The small molecule below binds the protein below.
Small molecule (SMILES): CC(=O)N[C@H]1[C@H](O[C@H]2[C@H](O)[C@@H](NC(C)=O)CO[C@@H]2CO)O[C@H](CO)[C@@H](O)[C@@H]1O

Sequence of chain 1.C:
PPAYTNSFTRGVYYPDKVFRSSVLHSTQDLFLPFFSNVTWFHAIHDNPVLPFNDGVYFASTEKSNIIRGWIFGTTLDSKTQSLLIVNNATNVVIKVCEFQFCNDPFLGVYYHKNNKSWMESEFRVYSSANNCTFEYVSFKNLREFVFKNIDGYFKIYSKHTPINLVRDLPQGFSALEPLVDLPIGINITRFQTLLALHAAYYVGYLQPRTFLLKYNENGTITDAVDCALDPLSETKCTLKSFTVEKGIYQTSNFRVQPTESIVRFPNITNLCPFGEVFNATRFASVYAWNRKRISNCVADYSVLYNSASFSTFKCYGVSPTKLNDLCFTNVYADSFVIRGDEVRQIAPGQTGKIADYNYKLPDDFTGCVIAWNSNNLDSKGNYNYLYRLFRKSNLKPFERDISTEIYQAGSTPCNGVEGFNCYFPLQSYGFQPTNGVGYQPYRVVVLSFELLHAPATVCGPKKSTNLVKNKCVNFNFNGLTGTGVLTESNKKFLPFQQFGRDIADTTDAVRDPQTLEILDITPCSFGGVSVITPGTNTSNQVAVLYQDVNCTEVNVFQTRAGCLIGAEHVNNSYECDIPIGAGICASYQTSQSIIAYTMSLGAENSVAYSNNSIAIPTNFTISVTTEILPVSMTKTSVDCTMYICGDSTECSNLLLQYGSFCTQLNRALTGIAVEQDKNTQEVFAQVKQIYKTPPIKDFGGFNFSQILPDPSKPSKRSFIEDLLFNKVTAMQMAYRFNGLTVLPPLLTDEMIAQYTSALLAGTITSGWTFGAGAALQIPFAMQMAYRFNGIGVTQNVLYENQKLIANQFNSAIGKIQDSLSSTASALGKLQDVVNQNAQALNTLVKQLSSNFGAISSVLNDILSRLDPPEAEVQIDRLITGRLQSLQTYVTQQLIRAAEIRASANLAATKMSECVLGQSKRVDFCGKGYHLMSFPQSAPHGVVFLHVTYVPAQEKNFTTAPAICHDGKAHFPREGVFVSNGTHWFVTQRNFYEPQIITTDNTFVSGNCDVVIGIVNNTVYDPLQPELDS

Binding-site contacts:
Ligand atom C7 contacts residue LEU922 of chain 1.C at 3.8 Å (hydrophobic).
Ligand atom C8 contacts residue ASN925 of chain 1.C at 4.2 Å.
Ligand atom O7 contacts residue ASN717 of chain 1.C at 3.2 Å (h-bond).
Ligand atom C7 contacts residue ASN717 of chain 1.C at 3.2 Å.
Ligand atom N2 contacts residue ASN717 of chain 1.C at 2.8 Å (h-bond).
Ligand atom O7 contacts residue LEU922 of chain 1.C at 3.3 Å.
Ligand atom O7 contacts residue GLN1071 of chain 1.C at 3.7 Å.
Ligand atom C8 contacts residue GLN926 of chain 1.C at 3.8 Å.
Ligand atom C8 contacts residue ASN717 of chain 1.C at 4.3 Å.
Ligand atom C5 contacts residue ASN717 of chain 1.C at 3.6 Å.
Ligand atom C4 contacts residue ASN717 of chain 1.C at 4.2 Å.
Ligand atom C2 contacts residue ASN717 of chain 1.C at 2.4 Å.
Ligand atom C5 contacts residue LEU922 of chain 1.C at 4.2 Å (hydrophobic).
Ligand atom O6 contacts residue GLN926 of chain 1.C at 3.5 Å (h-bond).
Ligand atom O5 contacts residue GLN926 of chain 1.C at 4.3 Å.
Ligand atom C6 contacts residue GLN926 of chain 1.C at 3.7 Å.
Ligand atom C3 contacts residue ASN717 of chain 1.C at 3.7 Å.
Ligand atom C3 contacts residue LEU922 of chain 1.C at 4.3 Å (hydrophobic).
Ligand atom C8 contacts residue LEU922 of chain 1.C at 4.1 Å (hydrophobic).
Ligand atom C4 contacts residue LEU922 of chain 1.C at 4.3 Å (hydrophobic).
Ligand atom O7 contacts residue ASN925 of chain 1.C at 4.2 Å.
Ligand atom O5 contacts residue ASN717 of chain 1.C at 2.4 Å (h-bond).
Ligand atom O4 contacts residue LEU922 of chain 1.C at 3.8 Å.
Ligand atom C1 contacts residue ASN717 of chain 1.C at 1.4 Å.
Ligand atom C5 contacts residue GLN926 of chain 1.C at 3.8 Å.
Ligand atom C1 contacts residue LEU922 of chain 1.C at 4.3 Å (hydrophobic).